A protein and the small-molecule ligand that binds it are described below.
Small molecule (SMILES): CCn1c(Sc2cccc(OC)c2)c(C)c2c(N)nc(N)nc21

Sequence of chain 1.A:
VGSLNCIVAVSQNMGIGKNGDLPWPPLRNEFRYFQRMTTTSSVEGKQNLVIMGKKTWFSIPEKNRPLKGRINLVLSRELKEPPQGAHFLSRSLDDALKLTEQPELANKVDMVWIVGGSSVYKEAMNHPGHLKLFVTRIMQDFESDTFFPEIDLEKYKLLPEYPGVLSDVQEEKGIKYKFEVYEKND

Binding-site contacts:
Ligand atom CAO contacts residue PHE31 of chain 1.A at 3.7 Å (hydrophobic).
Ligand atom C4 contacts residue NDP1 of chain 1.C at 3.7 Å.
Ligand atom CAB contacts residue ASN64 of chain 1.A at 3.5 Å.
Ligand atom NAE contacts residue ILE7 of chain 1.A at 2.9 Å (h-bond).
Ligand atom NAD contacts residue THR136 of chain 1.A at 3.5 Å (h-bond).
Ligand atom C6 contacts residue ILE7 of chain 1.A at 3.7 Å (hydrophobic).
Ligand atom N1 contacts residue ALA9 of chain 1.A at 3.6 Å (h-bond).
Ligand atom NAD contacts residue VAL8 of chain 1.A at 3.3 Å.
Ligand atom NAE contacts residue NDP1 of chain 1.C at 3.5 Å (h-bond).
Ligand atom C5 contacts residue PHE34 of chain 1.A at 3.6 Å (hydrophobic).
Ligand atom NAD contacts residue GLU30 of chain 1.A at 2.7 Å (salt-bridge).
Ligand atom N1 contacts residue NDP1 of chain 1.C at 3.3 Å (h-bond).
Ligand atom CAH contacts residue PHE34 of chain 1.A at 3.7 Å (hydrophobic).
Ligand atom CAC contacts residue NDP1 of chain 1.C at 3.7 Å.
Ligand atom NAE contacts residue TYR121 of chain 1.A at 3.4 Å (h-bond).
Ligand atom N1 contacts residue VAL8 of chain 1.A at 3.2 Å.
Ligand atom NAD contacts residue ALA9 of chain 1.A at 3.5 Å (h-bond).
Ligand atom N1 contacts residue PHE34 of chain 1.A at 3.5 Å.
Ligand atom OAM contacts residue PHE31 of chain 1.A at 3.3 Å.
Ligand atom C2 contacts residue VAL8 of chain 1.A at 3.5 Å (hydrophobic).
Ligand atom CAC contacts residue VAL115 of chain 1.A at 3.6 Å (hydrophobic).
Ligand atom NAE contacts residue VAL115 of chain 1.A at 3.0 Å (h-bond).
Ligand atom C2 contacts residue NDP1 of chain 1.C at 3.7 Å.
Ligand atom CAA contacts residue PHE31 of chain 1.A at 3.4 Å (hydrophobic).
Ligand atom CAJ contacts residue GLU30 of chain 1.A at 3.5 Å.
Ligand atom CAF contacts residue PHE34 of chain 1.A at 3.5 Å (hydrophobic).
Ligand atom C5 contacts residue NDP1 of chain 1.C at 3.2 Å.
Ligand atom C6 contacts residue PHE34 of chain 1.A at 3.4 Å (hydrophobic).
Ligand atom NAE contacts residue PHE34 of chain 1.A at 3.5 Å.
Ligand atom C2 contacts residue GLU30 of chain 1.A at 3.6 Å.
Ligand atom OAM contacts residue ASN64 of chain 1.A at 3.3 Å (h-bond).
Ligand atom CAG contacts residue PHE31 of chain 1.A at 3.7 Å (hydrophobic).
Ligand atom C2 contacts residue ALA9 of chain 1.A at 3.5 Å (hydrophobic).
Ligand atom N1 contacts residue ILE7 of chain 1.A at 3.5 Å (h-bond).
Ligand atom C2 contacts residue PHE34 of chain 1.A at 3.7 Å (hydrophobic).
Ligand atom CAB contacts residue PRO61 of chain 1.A at 3.8 Å (hydrophobic).
Ligand atom CAA contacts residue GLU30 of chain 1.A at 3.5 Å.
Ligand atom C6 contacts residue NDP1 of chain 1.C at 3.1 Å.
Ligand atom N3 contacts residue GLU30 of chain 1.A at 2.8 Å (salt-bridge).
Ligand atom C4 contacts residue GLU30 of chain 1.A at 3.8 Å.